This protein binds this small molecule.
Small molecule (SMILES): Nc1ncnc2c1ncn2[C@H]1C[C@H](O)[C@@H](COP(=O)(O)O)O1

Sequence of chain 1.GB:
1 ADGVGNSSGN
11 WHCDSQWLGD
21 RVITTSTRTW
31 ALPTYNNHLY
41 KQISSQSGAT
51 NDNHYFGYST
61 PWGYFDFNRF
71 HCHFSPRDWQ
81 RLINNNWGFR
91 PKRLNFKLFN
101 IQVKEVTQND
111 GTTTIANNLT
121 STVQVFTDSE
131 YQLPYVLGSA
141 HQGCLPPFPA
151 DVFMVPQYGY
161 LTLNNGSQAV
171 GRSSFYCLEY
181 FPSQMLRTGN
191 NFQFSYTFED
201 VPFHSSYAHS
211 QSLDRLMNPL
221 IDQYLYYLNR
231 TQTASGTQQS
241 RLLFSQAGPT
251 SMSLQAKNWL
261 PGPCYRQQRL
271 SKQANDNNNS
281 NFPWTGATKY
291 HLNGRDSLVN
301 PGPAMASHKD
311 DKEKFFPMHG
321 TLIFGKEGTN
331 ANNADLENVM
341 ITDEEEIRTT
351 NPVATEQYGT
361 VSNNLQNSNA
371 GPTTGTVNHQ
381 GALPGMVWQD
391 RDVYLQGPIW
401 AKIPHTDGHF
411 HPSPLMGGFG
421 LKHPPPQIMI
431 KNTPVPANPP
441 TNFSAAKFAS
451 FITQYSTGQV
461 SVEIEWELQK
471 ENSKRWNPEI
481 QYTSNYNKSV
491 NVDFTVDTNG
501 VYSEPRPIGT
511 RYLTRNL

Sequence of chain 1.FB:
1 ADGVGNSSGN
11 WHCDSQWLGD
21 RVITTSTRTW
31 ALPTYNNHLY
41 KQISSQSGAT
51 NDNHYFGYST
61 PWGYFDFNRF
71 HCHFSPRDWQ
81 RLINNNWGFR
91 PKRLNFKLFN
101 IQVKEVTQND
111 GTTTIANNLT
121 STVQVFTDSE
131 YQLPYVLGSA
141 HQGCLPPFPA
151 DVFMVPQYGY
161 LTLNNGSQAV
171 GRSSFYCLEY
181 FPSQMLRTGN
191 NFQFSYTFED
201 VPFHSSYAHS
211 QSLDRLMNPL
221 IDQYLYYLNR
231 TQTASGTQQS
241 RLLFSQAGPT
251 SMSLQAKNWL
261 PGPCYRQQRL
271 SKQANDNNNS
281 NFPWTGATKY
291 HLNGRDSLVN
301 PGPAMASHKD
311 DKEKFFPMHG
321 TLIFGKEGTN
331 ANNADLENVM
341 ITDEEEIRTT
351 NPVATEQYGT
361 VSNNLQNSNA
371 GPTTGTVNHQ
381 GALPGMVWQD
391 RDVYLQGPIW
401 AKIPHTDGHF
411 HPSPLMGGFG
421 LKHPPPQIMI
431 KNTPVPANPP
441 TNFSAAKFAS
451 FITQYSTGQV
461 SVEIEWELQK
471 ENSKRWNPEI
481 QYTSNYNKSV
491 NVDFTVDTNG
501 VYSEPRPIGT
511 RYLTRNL

Binding-site contacts:
Ligand atom N9 contacts residue PRO412 of chain 1.FB at 4.4 Å.
Ligand atom N6 contacts residue GLY420 of chain 1.FB at 3.6 Å.
Ligand atom C5 contacts residue PRO202 of chain 1.FB at 3.9 Å (hydrophobic).
Ligand atom N1 contacts residue VAL201 of chain 1.FB at 4.0 Å.
Ligand atom N6 contacts residue VAL201 of chain 1.FB at 4.5 Å.
Ligand atom N3 contacts residue PRO202 of chain 1.FB at 4.2 Å.
Ligand atom C8 contacts residue HIS411 of chain 1.FB at 3.4 Å.
Ligand atom C6 contacts residue PRO412 of chain 1.FB at 3.6 Å (hydrophobic).
Ligand atom C6 contacts residue SER413 of chain 1.FB at 4.4 Å.
Ligand atom O5' contacts residue PRO202 of chain 1.FB at 4.1 Å.
Ligand atom N9 contacts residue PRO202 of chain 1.FB at 4.3 Å.
Ligand atom C2 contacts residue PRO412 of chain 1.FB at 4.2 Å (hydrophobic).
Ligand atom P contacts residue PRO202 of chain 1.FB at 4.4 Å.
Ligand atom N6 contacts residue PRO412 of chain 1.FB at 3.6 Å.
Ligand atom O3' contacts residue HIS409 of chain 1.GB at 4.4 Å.
Ligand atom O4' contacts residue PRO202 of chain 1.FB at 4.4 Å.
Ligand atom C5 contacts residue PRO412 of chain 1.FB at 4.1 Å (hydrophobic).
Ligand atom C2 contacts residue PRO202 of chain 1.FB at 4.0 Å (hydrophobic).
Ligand atom O1P contacts residue PRO202 of chain 1.FB at 4.1 Å.
Ligand atom C4 contacts residue PRO412 of chain 1.FB at 4.1 Å (hydrophobic).
Ligand atom C4 contacts residue PRO202 of chain 1.FB at 4.0 Å (hydrophobic).
Ligand atom N1 contacts residue PRO202 of chain 1.FB at 4.0 Å.
Ligand atom C2 contacts residue GLY420 of chain 1.FB at 3.8 Å.
Ligand atom N1 contacts residue GLY420 of chain 1.FB at 3.2 Å (h-bond).
Ligand atom C6 contacts residue VAL201 of chain 1.FB at 4.5 Å (hydrophobic).
Ligand atom C2' contacts residue HIS411 of chain 1.FB at 4.3 Å.
Ligand atom N3 contacts residue PRO412 of chain 1.FB at 4.0 Å.
Ligand atom N6 contacts residue SER413 of chain 1.FB at 3.6 Å.
Ligand atom N1 contacts residue PRO412 of chain 1.FB at 3.7 Å.
Ligand atom O3P contacts residue PRO202 of chain 1.FB at 4.1 Å.
Ligand atom C5' contacts residue PRO202 of chain 1.FB at 4.2 Å (hydrophobic).
Ligand atom C6 contacts residue GLY420 of chain 1.FB at 4.3 Å.
Ligand atom N7 contacts residue PRO202 of chain 1.FB at 4.2 Å.
Ligand atom N7 contacts residue SER413 of chain 1.FB at 4.3 Å.
Ligand atom N9 contacts residue HIS411 of chain 1.FB at 4.5 Å.
Ligand atom N7 contacts residue HIS411 of chain 1.FB at 3.7 Å.
Ligand atom C6 contacts residue PRO202 of chain 1.FB at 4.0 Å (hydrophobic).
Ligand atom C8 contacts residue PRO202 of chain 1.FB at 4.4 Å (hydrophobic).